This small molecule binds to this protein.
Small molecule (SMILES): CC(=O)N[C@H]1[C@H](O[C@H]2[C@H](O)[C@@H](NC(C)=O)CO[C@@H]2CO)O[C@H](CO[C@H]2O[C@H](CO)[C@@H](O)[C@H](O)[C@@H]2O)[C@@H](O[C@H]2O[C@H](CO)[C@@H](O)[C@H](O)[C@@H]2O)[C@@H]1O[C@@H]1O[C@H](CS(=O)(=O)O)[C@@H](O[C@@H]2O[C@H](CO)[C@@H](O)[C@H](O)[C@H]2O)[C@H](O)[C@H]1O

Sequence of chain 1.B:
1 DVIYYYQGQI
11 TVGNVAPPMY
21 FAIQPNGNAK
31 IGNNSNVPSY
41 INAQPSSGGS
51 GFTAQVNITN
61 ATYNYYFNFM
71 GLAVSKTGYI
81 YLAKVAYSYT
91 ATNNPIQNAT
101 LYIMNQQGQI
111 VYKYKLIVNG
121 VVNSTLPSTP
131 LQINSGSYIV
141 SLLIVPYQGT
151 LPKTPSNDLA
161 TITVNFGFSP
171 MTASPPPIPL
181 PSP

Binding-site contacts:
Ligand atom C7 contacts residue ASN57 of chain 1.B at 3.8 Å.
Ligand atom O7 contacts residue SER39 of chain 1.B at 3.7 Å.
Ligand atom N2 contacts residue SER39 of chain 1.B at 4.0 Å.
Ligand atom C4 contacts residue ASN42 of chain 1.B at 3.4 Å.
Ligand atom O5 contacts residue ASN57 of chain 1.B at 2.4 Å (h-bond).
Ligand atom C7 contacts residue TYR40 of chain 1.B at 4.2 Å (hydrophobic).
Ligand atom C4 contacts residue ASN57 of chain 1.B at 4.2 Å.
Ligand atom C8 contacts residue TYR40 of chain 1.B at 4.2 Å (hydrophobic).
Ligand atom O2 contacts residue ASN42 of chain 1.B at 3.9 Å.
Ligand atom O3 contacts residue ASN42 of chain 1.B at 3.1 Å.
Ligand atom C8 contacts residue ASN42 of chain 1.B at 3.2 Å.
Ligand atom C3 contacts residue ASN57 of chain 1.B at 3.7 Å.
Ligand atom C3 contacts residue ASN157 of chain 1.B at 4.4 Å.
Ligand atom C6 contacts residue PRO155 of chain 1.B at 4.1 Å (hydrophobic).
Ligand atom C5 contacts residue ASN57 of chain 1.B at 3.7 Å.
Ligand atom O6 contacts residue SER156 of chain 1.B at 4.0 Å.
Ligand atom O6 contacts residue PRO155 of chain 1.B at 3.4 Å.
Ligand atom C1 contacts residue SER39 of chain 1.B at 3.6 Å.
Ligand atom C8 contacts residue GLN55 of chain 1.B at 3.5 Å.
Ligand atom O7 contacts residue TYR40 of chain 1.B at 4.0 Å.
Ligand atom C3 contacts residue ASN42 of chain 1.B at 3.8 Å.
Ligand atom C1 contacts residue ASN57 of chain 1.B at 1.4 Å.
Ligand atom O4 contacts residue ASN42 of chain 1.B at 3.6 Å (h-bond).
Ligand atom O5 contacts residue SER39 of chain 1.B at 4.0 Å.
Ligand atom C7 contacts residue GLN55 of chain 1.B at 4.1 Å.
Ligand atom C7 contacts residue SER39 of chain 1.B at 4.1 Å.
Ligand atom N2 contacts residue ASN57 of chain 1.B at 2.8 Å (h-bond).
Ligand atom N2 contacts residue GLN55 of chain 1.B at 3.8 Å.
Ligand atom C2 contacts residue ASN57 of chain 1.B at 2.4 Å.
Ligand atom C8 contacts residue ILE41 of chain 1.B at 3.4 Å (hydrophobic).
Ligand atom O7 contacts residue PRO38 of chain 1.B at 4.2 Å.
Ligand atom O4 contacts residue GLN55 of chain 1.B at 3.6 Å.
Ligand atom O7 contacts residue ASN57 of chain 1.B at 4.3 Å.
Ligand atom C7 contacts residue ILE41 of chain 1.B at 4.4 Å (hydrophobic).
Ligand atom C2 contacts residue SER39 of chain 1.B at 3.6 Å.